Binding-site contacts:
Ligand atom C21 contacts residue PRO248 of chain 1.A at 3.5 Å (hydrophobic).
Ligand atom N12 contacts residue PHE238 of chain 1.A at 3.9 Å.
Ligand atom C1 contacts residue GLY325 of chain 1.A at 3.6 Å.
Ligand atom O24 contacts residue FAD1 of chain 1.D at 3.2 Å (h-bond).
Ligand atom C15 contacts residue ARG250 of chain 1.A at 3.8 Å.
Ligand atom C16 contacts residue PRO323 of chain 1.A at 3.2 Å (hydrophobic).
Ligand atom C17 contacts residue SER324 of chain 1.A at 3.5 Å.
Ligand atom C8 contacts residue PRO248 of chain 1.A at 3.7 Å (hydrophobic).
Ligand atom C4 contacts residue ARG250 of chain 1.A at 3.2 Å.
Ligand atom N12 contacts residue SER324 of chain 1.A at 3.4 Å.
Ligand atom C18 contacts residue GLU416 of chain 1.A at 3.6 Å.
Ligand atom C14 contacts residue PRO323 of chain 1.A at 3.8 Å (hydrophobic).
Ligand atom C9 contacts residue PRO248 of chain 1.A at 3.9 Å (hydrophobic).
Ligand atom N13 contacts residue GLU416 of chain 1.A at 2.6 Å (salt-bridge).
Ligand atom C2 contacts residue GLY325 of chain 1.A at 3.8 Å.
Ligand atom C10 contacts residue PHE247 of chain 1.A at 3.4 Å (hydrophobic).
Ligand atom C18 contacts residue SER324 of chain 1.A at 3.4 Å.
Ligand atom C17 contacts residue GLU416 of chain 1.A at 3.4 Å.
Ligand atom C20 contacts residue PRO248 of chain 1.A at 3.5 Å (hydrophobic).
Ligand atom N13 contacts residue GLY325 of chain 1.A at 3.2 Å (h-bond).
Ligand atom C5 contacts residue FAD1 of chain 1.D at 3.8 Å.
Ligand atom C15 contacts residue PRO323 of chain 1.A at 3.5 Å (hydrophobic).
Ligand atom C4 contacts residue FAD1 of chain 1.D at 3.8 Å.
Ligand atom C17 contacts residue GLY325 of chain 1.A at 3.8 Å.
Ligand atom C3 contacts residue ARG250 of chain 1.A at 3.4 Å.
Ligand atom N13 contacts residue PRO323 of chain 1.A at 3.8 Å.
Ligand atom C9 contacts residue PHE247 of chain 1.A at 3.9 Å (hydrophobic).
Ligand atom N6 contacts residue FAD1 of chain 1.D at 3.4 Å.
Ligand atom C22 contacts residue PRO248 of chain 1.A at 3.9 Å (hydrophobic).
Ligand atom C17 contacts residue PRO323 of chain 1.A at 3.5 Å (hydrophobic).
Ligand atom C19 contacts residue SER324 of chain 1.A at 3.9 Å.
Ligand atom C14 contacts residue GLU416 of chain 1.A at 3.7 Å.
Ligand atom C1 contacts residue PHE417 of chain 1.A at 3.6 Å (hydrophobic).
Ligand atom C23 contacts residue PRO323 of chain 1.A at 3.6 Å (hydrophobic).
Ligand atom C14 contacts residue GLY325 of chain 1.A at 3.3 Å.
Ligand atom N13 contacts residue SER324 of chain 1.A at 3.5 Å.
Ligand atom C7 contacts residue PRO323 of chain 1.A at 3.9 Å (hydrophobic).
Ligand atom N12 contacts residue GLU416 of chain 1.A at 3.0 Å (salt-bridge).
Ligand atom C19 contacts residue PRO248 of chain 1.A at 3.8 Å (hydrophobic).
Ligand atom C3 contacts residue THR69 of chain 1.A at 4.0 Å.

Sequence of chain 1.A:
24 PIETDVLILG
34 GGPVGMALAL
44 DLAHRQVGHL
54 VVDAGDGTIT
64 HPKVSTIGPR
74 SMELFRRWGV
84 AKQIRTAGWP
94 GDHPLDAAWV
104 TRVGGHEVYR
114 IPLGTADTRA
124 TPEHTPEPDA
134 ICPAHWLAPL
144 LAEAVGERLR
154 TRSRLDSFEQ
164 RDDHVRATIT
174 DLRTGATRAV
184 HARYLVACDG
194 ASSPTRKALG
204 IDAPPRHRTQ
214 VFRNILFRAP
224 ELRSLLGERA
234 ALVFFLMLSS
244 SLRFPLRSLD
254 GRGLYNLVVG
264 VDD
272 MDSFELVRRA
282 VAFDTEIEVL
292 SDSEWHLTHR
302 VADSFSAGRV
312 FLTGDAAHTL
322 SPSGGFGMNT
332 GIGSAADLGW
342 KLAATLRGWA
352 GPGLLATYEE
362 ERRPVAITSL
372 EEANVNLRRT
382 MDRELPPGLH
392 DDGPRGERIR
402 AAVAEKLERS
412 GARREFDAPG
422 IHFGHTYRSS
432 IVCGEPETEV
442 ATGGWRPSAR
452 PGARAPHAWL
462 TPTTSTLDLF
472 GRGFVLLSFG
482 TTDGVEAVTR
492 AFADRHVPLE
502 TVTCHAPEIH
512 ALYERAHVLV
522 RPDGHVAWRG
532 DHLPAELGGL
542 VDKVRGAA

A protein and the small-molecule ligand that binds it are described below.
Small molecule (SMILES): O=C1NCc2c1c1c3ccccc3[nH]c1c1[nH]c3ccccc3c21